This protein binds this small molecule.
Small molecule (SMILES): O=C1NS(=O)(=O)c2ccccc21

Binding-site contacts:
Ligand atom C4 contacts residue TYR60 of chain 2.B at 3.8 Å (hydrophobic).
Ligand atom C5 contacts residue HIS55 of chain 2.B at 3.7 Å.
Ligand atom O11 contacts residue LYS336 of chain 2.B at 3.9 Å.
Ligand atom C7 contacts residue LYS336 of chain 2.B at 1.3 Å.
Ligand atom S10 contacts residue HIS55 of chain 2.B at 4.2 Å.
Ligand atom C6 contacts residue LYS336 of chain 2.B at 3.5 Å.
Ligand atom O11 contacts residue PRO30 of chain 2.B at 4.0 Å.
Ligand atom C2 contacts residue LYS336 of chain 2.B at 3.1 Å.
Ligand atom C1 contacts residue LYS336 of chain 2.B at 2.4 Å.
Ligand atom S10 contacts residue ILE28 of chain 2.B at 4.3 Å.
Ligand atom C2 contacts residue HIS55 of chain 2.B at 3.7 Å.
Ligand atom C4 contacts residue HIS55 of chain 2.B at 3.8 Å.
Ligand atom C3 contacts residue GLY56 of chain 2.B at 4.1 Å.
Ligand atom C5 contacts residue GLY56 of chain 2.B at 4.3 Å.
Ligand atom N9 contacts residue HIS55 of chain 2.B at 3.5 Å (h-bond).
Ligand atom C3 contacts residue LYS336 of chain 2.B at 4.5 Å.
Ligand atom O12 contacts residue ILE28 of chain 2.B at 4.2 Å.
Ligand atom O12 contacts residue THR27 of chain 2.B at 4.3 Å.
Ligand atom O11 contacts residue ILE28 of chain 2.B at 3.4 Å (h-bond).
Ligand atom S10 contacts residue LYS336 of chain 2.B at 3.5 Å (salt-bridge).
Ligand atom C6 contacts residue HIS55 of chain 2.B at 3.7 Å.
Ligand atom O12 contacts residue HIS55 of chain 2.B at 4.2 Å.
Ligand atom C4 contacts residue GLY56 of chain 2.B at 3.7 Å.
Ligand atom O11 contacts residue GLY29 of chain 2.B at 3.2 Å.
Ligand atom O11 contacts residue ALA335 of chain 2.B at 3.2 Å.
Ligand atom S10 contacts residue ALA335 of chain 2.B at 4.4 Å.
Ligand atom O12 contacts residue ASN52 of chain 2.B at 3.1 Å.
Ligand atom C1 contacts residue HIS55 of chain 2.B at 3.6 Å.
Ligand atom C7 contacts residue HIS55 of chain 2.B at 4.0 Å.
Ligand atom C3 contacts residue HIS55 of chain 2.B at 3.8 Å.
Ligand atom N9 contacts residue LYS336 of chain 2.B at 2.4 Å (salt-bridge).
Ligand atom C5 contacts residue TYR60 of chain 2.B at 3.6 Å (hydrophobic).

Sequence of chain 2.B:
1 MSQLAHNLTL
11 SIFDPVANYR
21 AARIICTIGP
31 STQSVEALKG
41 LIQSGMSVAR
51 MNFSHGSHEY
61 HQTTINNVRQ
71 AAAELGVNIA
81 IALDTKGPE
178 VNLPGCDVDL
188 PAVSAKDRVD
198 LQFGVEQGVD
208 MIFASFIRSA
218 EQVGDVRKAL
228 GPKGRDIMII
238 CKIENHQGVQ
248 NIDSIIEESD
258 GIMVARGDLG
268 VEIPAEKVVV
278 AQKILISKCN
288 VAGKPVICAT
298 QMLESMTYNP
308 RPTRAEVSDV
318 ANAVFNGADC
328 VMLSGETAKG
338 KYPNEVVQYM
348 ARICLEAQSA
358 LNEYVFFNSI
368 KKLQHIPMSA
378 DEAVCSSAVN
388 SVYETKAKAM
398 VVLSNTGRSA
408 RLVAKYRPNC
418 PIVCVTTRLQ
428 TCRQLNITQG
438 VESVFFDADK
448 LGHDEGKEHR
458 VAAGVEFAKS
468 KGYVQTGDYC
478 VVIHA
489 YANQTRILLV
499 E